This protein binds this small molecule.
Small molecule (SMILES): CC(=O)N[C@@H]1[C@@H](O)[C@H](O)[C@@H](CO)O[C@H]1O

Sequence of chain 1.E:
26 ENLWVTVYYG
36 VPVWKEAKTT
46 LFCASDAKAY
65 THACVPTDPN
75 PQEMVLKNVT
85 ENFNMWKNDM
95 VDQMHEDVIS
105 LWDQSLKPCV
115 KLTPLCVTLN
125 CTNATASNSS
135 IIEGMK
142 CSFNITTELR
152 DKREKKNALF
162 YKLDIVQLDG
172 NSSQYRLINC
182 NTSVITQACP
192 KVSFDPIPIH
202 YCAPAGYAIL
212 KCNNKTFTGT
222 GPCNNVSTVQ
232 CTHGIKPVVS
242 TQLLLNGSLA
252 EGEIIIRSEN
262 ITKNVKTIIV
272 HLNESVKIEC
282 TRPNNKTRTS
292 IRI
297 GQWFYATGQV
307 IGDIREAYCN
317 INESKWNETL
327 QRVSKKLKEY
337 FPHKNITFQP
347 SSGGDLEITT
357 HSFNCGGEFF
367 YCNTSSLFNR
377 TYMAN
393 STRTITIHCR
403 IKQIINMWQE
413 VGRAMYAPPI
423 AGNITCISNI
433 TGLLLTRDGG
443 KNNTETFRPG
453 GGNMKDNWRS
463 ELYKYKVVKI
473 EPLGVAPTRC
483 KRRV

Binding-site contacts:
Ligand atom C2 contacts residue ASN226 of chain 1.E at 3.3 Å.
Ligand atom N2 contacts residue ASN226 of chain 1.E at 2.8 Å (h-bond).
Ligand atom C1 contacts residue ASN226 of chain 1.E at 3.0 Å.
Ligand atom O5 contacts residue ASN214 of chain 1.E at 3.4 Å (h-bond).
Ligand atom C7 contacts residue ASN226 of chain 1.E at 3.0 Å.
Ligand atom C1 contacts residue ASN214 of chain 1.E at 4.0 Å.
Ligand atom O5 contacts residue VAL79 of chain 1.E at 3.5 Å.
Ligand atom N2 contacts residue VAL79 of chain 1.E at 4.4 Å.
Ligand atom C5 contacts residue VAL79 of chain 1.E at 3.7 Å (hydrophobic).
Ligand atom C1 contacts residue VAL79 of chain 1.E at 3.4 Å (hydrophobic).
Ligand atom C6 contacts residue ASN214 of chain 1.E at 4.5 Å.
Ligand atom C5 contacts residue ASN214 of chain 1.E at 4.4 Å.
Ligand atom C8 contacts residue ASN226 of chain 1.E at 3.1 Å.
Ligand atom O5 contacts residue ASN226 of chain 1.E at 3.9 Å.
Ligand atom O7 contacts residue ASN226 of chain 1.E at 3.3 Å (h-bond).